Binding-site contacts:
Ligand atom O4 contacts residue ARG272 of chain 1.B at 3.5 Å (salt-bridge).
Ligand atom O2 contacts residue ASN145 of chain 1.B at 3.3 Å (h-bond).
Ligand atom C2 contacts residue PHE582 of chain 1.A at 3.4 Å (hydrophobic).
Ligand atom C5 contacts residue PHE585 of chain 1.A at 3.6 Å (hydrophobic).
Ligand atom O2 contacts residue PHE582 of chain 1.A at 3.3 Å.
Ligand atom C4' contacts residue TRP638 of chain 1.A at 3.6 Å (hydrophobic).
Ligand atom C6 contacts residue MET50 of chain 1.B at 3.4 Å (hydrophobic).
Ligand atom C2' contacts residue TRP638 of chain 1.A at 3.5 Å (hydrophobic).
Ligand atom O3' contacts residue LYS275 of chain 1.B at 3.3 Å (salt-bridge).
Ligand atom O4 contacts residue ASN145 of chain 1.B at 3.5 Å.
Ligand atom C6 contacts residue GLN146 of chain 1.B at 3.4 Å.
Ligand atom OP1 contacts residue LYS275 of chain 1.B at 3.5 Å (salt-bridge).
Ligand atom C4' contacts residue ASN575 of chain 1.A at 3.6 Å.
Ligand atom N3 contacts residue ASN145 of chain 1.B at 3.0 Å (h-bond).
Ligand atom C5 contacts residue MET50 of chain 1.B at 3.4 Å (hydrophobic).
Ligand atom C4 contacts residue PHE582 of chain 1.A at 3.5 Å (hydrophobic).
Ligand atom N3 contacts residue GLN146 of chain 1.B at 3.5 Å (h-bond).
Ligand atom O4 contacts residue PHE582 of chain 1.A at 3.6 Å.
Ligand atom N3 contacts residue PHE582 of chain 1.A at 3.4 Å.
Ligand atom O2 contacts residue MET50 of chain 1.B at 3.4 Å.
Ligand atom N3 contacts residue MET50 of chain 1.B at 3.5 Å (h-bond).
Ligand atom O2 contacts residue LYS165 of chain 1.B at 2.8 Å.
Ligand atom O4 contacts residue PHE585 of chain 1.A at 3.5 Å.
Ligand atom C4 contacts residue PHE585 of chain 1.A at 3.2 Å (hydrophobic).
Ligand atom O4 contacts residue PRO51 of chain 1.B at 3.4 Å.
Ligand atom O4' contacts residue LEU641 of chain 1.A at 3.5 Å.
Ligand atom C2 contacts residue ASN145 of chain 1.B at 3.5 Å.
Ligand atom N1 contacts residue MET50 of chain 1.B at 3.5 Å (h-bond).
Ligand atom O4 contacts residue LYS149 of chain 1.B at 3.3 Å (salt-bridge).
Ligand atom C2 contacts residue MET50 of chain 1.B at 3.5 Å (hydrophobic).
Ligand atom N3 contacts residue PHE585 of chain 1.A at 3.3 Å.
Ligand atom C5' contacts residue TRP638 of chain 1.A at 3.6 Å (hydrophobic).
Ligand atom N1 contacts residue PHE582 of chain 1.A at 3.6 Å.
Ligand atom OP1 contacts residue ASN276 of chain 1.B at 3.2 Å (h-bond).
Ligand atom C4 contacts residue MET50 of chain 1.B at 3.5 Å (hydrophobic).
Ligand atom C2 contacts residue GLN146 of chain 1.B at 3.3 Å.
Ligand atom O4' contacts residue GLN146 of chain 1.B at 3.3 Å (h-bond).
Ligand atom O2 contacts residue GLN146 of chain 1.B at 3.5 Å (h-bond).
Ligand atom N1 contacts residue GLN146 of chain 1.B at 3.2 Å (h-bond).
Ligand atom OP2 contacts residue ARG272 of chain 1.B at 3.5 Å.

Sequence of chain 1.C:
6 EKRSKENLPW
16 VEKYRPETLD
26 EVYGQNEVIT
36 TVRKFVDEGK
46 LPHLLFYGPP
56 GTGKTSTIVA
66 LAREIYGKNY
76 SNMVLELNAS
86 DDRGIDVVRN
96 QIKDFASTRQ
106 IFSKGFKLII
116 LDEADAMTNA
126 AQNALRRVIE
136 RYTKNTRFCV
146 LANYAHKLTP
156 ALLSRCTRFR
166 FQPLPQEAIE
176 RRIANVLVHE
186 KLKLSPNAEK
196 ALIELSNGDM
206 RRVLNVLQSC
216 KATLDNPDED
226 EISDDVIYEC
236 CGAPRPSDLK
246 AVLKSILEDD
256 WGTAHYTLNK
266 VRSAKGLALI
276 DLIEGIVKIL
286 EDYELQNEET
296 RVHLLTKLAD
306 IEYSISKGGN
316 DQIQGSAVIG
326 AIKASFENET

A protein and the small-molecule ligand that binds it are described below.
Small molecule (SMILES): Cc1cn([C@H]2C[C@H](O[P](=O)(O)OC[C@H]3O[C@@H](n4cc(C)c(=O)[nH]c4=O)C[C@@H]3O)[C@@H](CO[P](=O)(O)O[C@H]3C[C@H](n4cc(C)c(=O)[nH]c4=O)O[C@@H]3CO[P](=O)(O)O[C@H]3C[C@H](n4cc(C)c(=O)[nH]c4=O)O[C@@H]3CO[P](=O)(O)O[C@H]3C[C@H](n4cc(C)c(=O)[nH]c4=O)O[C@@H]3CO[P](=O)(O)O[C@H]3C[C@H](n4cc(C)c(=O)[nH]c4=O)O[C@@H]3CO)O2)c(=O)[nH]c1=O

Sequence of chain 1.B:
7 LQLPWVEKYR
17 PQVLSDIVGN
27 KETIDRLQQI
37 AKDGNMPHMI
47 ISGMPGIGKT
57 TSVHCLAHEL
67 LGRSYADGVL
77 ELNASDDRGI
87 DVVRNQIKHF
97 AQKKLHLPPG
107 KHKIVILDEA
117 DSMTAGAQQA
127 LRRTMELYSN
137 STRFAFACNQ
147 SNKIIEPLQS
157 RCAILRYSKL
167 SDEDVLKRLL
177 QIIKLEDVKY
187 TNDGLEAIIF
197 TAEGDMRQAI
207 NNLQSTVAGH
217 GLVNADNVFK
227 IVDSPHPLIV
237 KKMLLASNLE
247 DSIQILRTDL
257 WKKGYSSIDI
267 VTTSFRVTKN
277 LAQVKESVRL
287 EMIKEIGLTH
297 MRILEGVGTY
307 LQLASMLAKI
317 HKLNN

Sequence of chain 1.A:
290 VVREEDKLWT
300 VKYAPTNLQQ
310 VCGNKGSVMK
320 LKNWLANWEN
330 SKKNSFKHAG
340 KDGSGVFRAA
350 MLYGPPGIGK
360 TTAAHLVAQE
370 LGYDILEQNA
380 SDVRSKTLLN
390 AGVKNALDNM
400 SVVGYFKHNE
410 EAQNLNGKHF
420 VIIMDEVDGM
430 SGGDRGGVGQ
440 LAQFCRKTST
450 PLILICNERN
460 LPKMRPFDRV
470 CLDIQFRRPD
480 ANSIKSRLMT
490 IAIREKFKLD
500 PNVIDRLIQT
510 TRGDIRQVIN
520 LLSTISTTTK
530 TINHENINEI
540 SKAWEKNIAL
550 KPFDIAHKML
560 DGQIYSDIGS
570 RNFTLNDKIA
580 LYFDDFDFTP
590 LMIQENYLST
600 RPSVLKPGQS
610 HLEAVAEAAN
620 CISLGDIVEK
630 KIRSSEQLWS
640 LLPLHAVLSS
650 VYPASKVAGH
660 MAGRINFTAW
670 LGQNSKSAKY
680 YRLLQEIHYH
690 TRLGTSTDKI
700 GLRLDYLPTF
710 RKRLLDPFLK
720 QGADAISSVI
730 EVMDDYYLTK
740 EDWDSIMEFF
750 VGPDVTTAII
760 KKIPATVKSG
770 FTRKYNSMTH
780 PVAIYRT